Sequence of chain 2.B:
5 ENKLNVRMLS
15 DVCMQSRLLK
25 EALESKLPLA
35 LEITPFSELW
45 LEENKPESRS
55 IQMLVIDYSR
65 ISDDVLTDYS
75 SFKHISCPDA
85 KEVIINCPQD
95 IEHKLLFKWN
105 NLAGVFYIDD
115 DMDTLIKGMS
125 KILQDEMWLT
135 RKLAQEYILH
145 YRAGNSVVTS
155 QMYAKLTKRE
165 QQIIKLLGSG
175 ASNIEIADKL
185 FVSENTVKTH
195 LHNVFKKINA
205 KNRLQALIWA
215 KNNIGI

Binding-site contacts:
Ligand atom O1P contacts residue LEU133 of chain 2.B at 4.4 Å.
Ligand atom O5' contacts residue ARG135 of chain 2.B at 4.3 Å.
Ligand atom N7 contacts residue ARG135 of chain 2.B at 3.1 Å (salt-bridge).
Ligand atom N31 contacts residue TRP132 of chain 2.B at 3.3 Å.
Ligand atom C51 contacts residue TRP132 of chain 2.B at 3.4 Å (hydrophobic).
Ligand atom O2A contacts residue LEU133 of chain 2.B at 4.1 Å.
Ligand atom O6 contacts residue ARG135 of chain 2.B at 2.7 Å (salt-bridge).
Ligand atom C5 contacts residue ARG135 of chain 2.B at 3.9 Å.
Ligand atom O61 contacts residue LYS121 of chain 2.B at 4.1 Å.
Ligand atom P1 contacts residue ARG135 of chain 2.B at 3.8 Å.
Ligand atom C51 contacts residue LYS121 of chain 2.B at 4.4 Å.
Ligand atom C21 contacts residue TRP132 of chain 2.B at 3.4 Å (hydrophobic).
Ligand atom O2A contacts residue THR134 of chain 2.B at 3.6 Å.
Ligand atom C21 contacts residue TAR1 of chain 2.G at 3.1 Å.
Ligand atom N31 contacts residue TAR1 of chain 2.G at 4.4 Å.
Ligand atom N91 contacts residue TRP132 of chain 2.B at 3.4 Å.
Ligand atom N21 contacts residue TRP132 of chain 2.B at 4.0 Å.
Ligand atom O61 contacts residue TAR1 of chain 2.G at 3.2 Å (h-bond).
Ligand atom C61 contacts residue TAR1 of chain 2.G at 3.2 Å.
Ligand atom C8 contacts residue ARG135 of chain 2.B at 3.9 Å.
Ligand atom O61 contacts residue LYS125 of chain 2.B at 4.3 Å.
Ligand atom O3A contacts residue THR134 of chain 2.B at 3.7 Å.
Ligand atom O1P contacts residue THR134 of chain 2.B at 3.5 Å.
Ligand atom N71 contacts residue TRP132 of chain 2.B at 3.8 Å.
Ligand atom C41 contacts residue TRP132 of chain 2.B at 3.2 Å (hydrophobic).
Ligand atom O1P contacts residue ARG135 of chain 2.B at 2.9 Å (salt-bridge).
Ligand atom N71 contacts residue LYS121 of chain 2.B at 3.8 Å.
Ligand atom N11 contacts residue TRP132 of chain 2.B at 3.7 Å.
Ligand atom C1A contacts residue TRP132 of chain 2.B at 3.5 Å (hydrophobic).
Ligand atom O2P contacts residue ARG135 of chain 2.B at 3.6 Å.
Ligand atom O4A contacts residue TRP132 of chain 2.B at 4.0 Å.
Ligand atom C61 contacts residue TRP132 of chain 2.B at 3.8 Å (hydrophobic).
Ligand atom P1 contacts residue THR134 of chain 2.B at 3.5 Å.
Ligand atom N21 contacts residue TAR1 of chain 2.G at 3.2 Å (h-bond).
Ligand atom N21 contacts residue MET131 of chain 2.B at 3.9 Å.
Ligand atom O2P contacts residue THR134 of chain 2.B at 2.7 Å (h-bond).
Ligand atom N11 contacts residue LYS125 of chain 2.B at 4.5 Å.
Ligand atom N11 contacts residue TAR1 of chain 2.G at 2.3 Å (h-bond).
Ligand atom C81 contacts residue TRP132 of chain 2.B at 3.9 Å (hydrophobic).
Ligand atom C6 contacts residue ARG135 of chain 2.B at 3.6 Å.

A protein and the small-molecule ligand that binds it are described below.
Small molecule (SMILES): Nc1nc2c(ncn2[C@@H]2O[C@@H]3CO[P](=O)(O)O[C@H]4[C@@H](O)[C@H](n5cnc6c(=O)[nH]c(N)nc65)O[C@@H]4CO[P](=O)(O)O[C@H]3[C@H]2O)c(=O)[nH]1